Binding-site contacts:
Ligand atom O1 contacts residue GLY66 of chain 1.F at 3.7 Å.
Ligand atom P contacts residue GLY66 of chain 1.F at 4.0 Å.
Ligand atom C1 contacts residue VAL17 of chain 1.F at 4.0 Å (hydrophobic).
Ligand atom O3P contacts residue GLY46 of chain 1.F at 3.9 Å.
Ligand atom P contacts residue SER65 of chain 1.F at 4.0 Å.
Ligand atom C2 contacts residue VAL17 of chain 1.F at 3.8 Å (hydrophobic).
Ligand atom O2P contacts residue THR45 of chain 1.F at 2.5 Å (h-bond).
Ligand atom O1 contacts residue HIS98 of chain 1.F at 2.9 Å (h-bond).
Ligand atom O4P contacts residue ALA18 of chain 1.F at 3.8 Å.
Ligand atom O3P contacts residue SER65 of chain 1.F at 2.8 Å (h-bond).
Ligand atom O1 contacts residue HIS19 of chain 1.F at 3.8 Å.
Ligand atom O3P contacts residue GLY66 of chain 1.F at 3.5 Å (h-bond).
Ligand atom C1 contacts residue GLY66 of chain 1.F at 3.7 Å.
Ligand atom C1 contacts residue HIS98 of chain 1.F at 3.7 Å.
Ligand atom O4P contacts residue ARG150 of chain 1.A at 2.9 Å (salt-bridge).
Ligand atom O2 contacts residue ASP71 of chain 1.F at 2.9 Å (salt-bridge).
Ligand atom C1 contacts residue ASP71 of chain 1.F at 3.8 Å.
Ligand atom O2P contacts residue ALA18 of chain 1.F at 4.0 Å.
Ligand atom P contacts residue THR47 of chain 1.F at 3.5 Å.
Ligand atom P contacts residue THR48 of chain 1.F at 3.9 Å.
Ligand atom P contacts residue THR45 of chain 1.F at 3.5 Å.
Ligand atom O2 contacts residue HIS98 of chain 1.F at 3.8 Å.
Ligand atom O3P contacts residue THR47 of chain 1.F at 2.7 Å (h-bond).
Ligand atom O1P contacts residue GLY66 of chain 1.F at 3.1 Å (h-bond).
Ligand atom C2 contacts residue THR45 of chain 1.F at 3.4 Å.
Ligand atom P contacts residue ARG150 of chain 1.A at 4.0 Å.
Ligand atom O2P contacts residue THR48 of chain 1.F at 2.6 Å (h-bond).
Ligand atom O2 contacts residue HIS19 of chain 1.F at 3.8 Å.
Ligand atom C1 contacts residue HIS19 of chain 1.F at 3.8 Å.
Ligand atom O2 contacts residue VAL17 of chain 1.F at 3.4 Å.
Ligand atom O1P contacts residue THR45 of chain 1.F at 3.2 Å (h-bond).
Ligand atom O4P contacts residue THR47 of chain 1.F at 3.5 Å (h-bond).
Ligand atom O4P contacts residue LYS23 of chain 1.F at 2.6 Å (salt-bridge).
Ligand atom C2 contacts residue ALA18 of chain 1.F at 3.5 Å (hydrophobic).
Ligand atom O4P contacts residue ASP20 of chain 1.F at 3.9 Å.
Ligand atom O2 contacts residue GLY66 of chain 1.F at 4.0 Å.
Ligand atom P contacts residue LYS23 of chain 1.F at 3.8 Å.
Ligand atom O2P contacts residue LYS23 of chain 1.F at 3.9 Å.
Ligand atom O1 contacts residue PRO67 of chain 1.F at 3.7 Å.
Ligand atom O2P contacts residue THR47 of chain 1.F at 3.7 Å.

Sequence of chain 1.F:
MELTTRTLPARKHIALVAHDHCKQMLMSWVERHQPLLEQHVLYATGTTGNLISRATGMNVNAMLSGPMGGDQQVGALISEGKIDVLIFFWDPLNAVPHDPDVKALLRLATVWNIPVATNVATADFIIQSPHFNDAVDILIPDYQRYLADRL

This protein binds this small molecule.
Small molecule (SMILES): O=C(O)COP(=O)(O)O

Sequence of chain 1.A:
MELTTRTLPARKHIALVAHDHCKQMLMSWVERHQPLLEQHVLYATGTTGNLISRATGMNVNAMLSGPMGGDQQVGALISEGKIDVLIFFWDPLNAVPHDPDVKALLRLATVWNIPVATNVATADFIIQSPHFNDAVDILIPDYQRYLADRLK